The protein below binds the small molecule below.
Small molecule (SMILES): [H]/N=C(\N)NOCC[C@H](N)C(=O)O

Binding-site contacts:
Ligand atom OD contacts residue TYR274 of chain 1.A at 4.4 Å.
Ligand atom C contacts residue ALA279 of chain 1.A at 3.9 Å (hydrophobic).
Ligand atom CB contacts residue GLN278 of chain 1.A at 4.2 Å.
Ligand atom NH1 contacts residue TYR277 of chain 1.A at 4.3 Å.
Ligand atom OXT contacts residue TYR24 of chain 1.A at 3.1 Å.
Ligand atom OXT contacts residue ALA279 of chain 1.A at 3.2 Å (h-bond).
Ligand atom CG contacts residue TYR277 of chain 1.A at 3.7 Å (hydrophobic).
Ligand atom OD contacts residue TYR277 of chain 1.A at 3.2 Å (h-bond).
Ligand atom O contacts residue SER14 of chain 1.A at 3.2 Å (h-bond).
Ligand atom OXT contacts residue TYR277 of chain 1.A at 3.4 Å.
Ligand atom CB contacts residue TYR277 of chain 1.A at 3.0 Å (hydrophobic).
Ligand atom OXT contacts residue GLN278 of chain 1.A at 4.0 Å.
Ligand atom NH1 contacts residue TYR274 of chain 1.A at 2.7 Å (h-bond).
Ligand atom NE contacts residue TYR274 of chain 1.A at 4.3 Å.
Ligand atom CG contacts residue GLN278 of chain 1.A at 4.0 Å.
Ligand atom CA contacts residue GLN278 of chain 1.A at 3.9 Å.
Ligand atom O contacts residue TYR277 of chain 1.A at 2.8 Å (h-bond).
Ligand atom CA contacts residue ALA279 of chain 1.A at 3.9 Å (hydrophobic).
Ligand atom C contacts residue TYR277 of chain 1.A at 2.9 Å (hydrophobic).
Ligand atom NH1 contacts residue ASN276 of chain 1.A at 3.9 Å.
Ligand atom NE contacts residue GLN278 of chain 1.A at 4.0 Å.
Ligand atom CA contacts residue TYR277 of chain 1.A at 3.2 Å (hydrophobic).
Ligand atom CZ contacts residue TYR274 of chain 1.A at 3.5 Å (hydrophobic).
Ligand atom NH2 contacts residue TYR274 of chain 1.A at 4.3 Å.
Ligand atom OD contacts residue GLN278 of chain 1.A at 3.4 Å.
Ligand atom C contacts residue TYR24 of chain 1.A at 3.7 Å (hydrophobic).
Ligand atom O contacts residue TYR24 of chain 1.A at 3.4 Å.
Ligand atom N contacts residue TYR24 of chain 1.A at 4.5 Å.
Ligand atom NE contacts residue TYR277 of chain 1.A at 4.5 Å.
Ligand atom C contacts residue GLN278 of chain 1.A at 4.1 Å.
Ligand atom C contacts residue SER14 of chain 1.A at 4.4 Å.

Sequence of chain 1.A:
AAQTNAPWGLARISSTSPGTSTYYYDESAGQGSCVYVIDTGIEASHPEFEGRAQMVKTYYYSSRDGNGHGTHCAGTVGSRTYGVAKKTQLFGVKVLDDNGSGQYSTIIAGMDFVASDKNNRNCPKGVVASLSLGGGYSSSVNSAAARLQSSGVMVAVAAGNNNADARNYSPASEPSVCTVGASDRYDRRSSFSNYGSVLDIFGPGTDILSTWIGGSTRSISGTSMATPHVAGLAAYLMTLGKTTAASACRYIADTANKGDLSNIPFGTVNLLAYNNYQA